Binding-site contacts:
Ligand atom CA contacts residue TYR98 of chain 1.A at 3.3 Å (hydrophobic).
Ligand atom CG2 contacts residue LYS145 of chain 1.A at 2.9 Å.
Ligand atom N contacts residue GLU151 of chain 1.A at 3.2 Å (salt-bridge).
Ligand atom OH contacts residue ARG162 of chain 1.A at 3.6 Å (salt-bridge).
Ligand atom C contacts residue TYR83 of chain 1.A at 3.5 Å (hydrophobic).
Ligand atom CB contacts residue TYR158 of chain 1.A at 3.5 Å (hydrophobic).
Ligand atom O contacts residue LYS145 of chain 1.A at 3.0 Å (salt-bridge).
Ligand atom O contacts residue TYR83 of chain 1.A at 2.7 Å (h-bond).
Ligand atom N contacts residue TYR6 of chain 1.A at 2.8 Å (h-bond).
Ligand atom N contacts residue TYR98 of chain 1.A at 3.0 Å (h-bond).
Ligand atom O contacts residue ILE65 of chain 1.A at 3.4 Å.
Ligand atom CB contacts residue TYR98 of chain 1.A at 3.3 Å (hydrophobic).
Ligand atom CB contacts residue TYR66 of chain 1.A at 3.5 Å (hydrophobic).
Ligand atom OG1 contacts residue ASN76 of chain 1.A at 2.7 Å (h-bond).
Ligand atom O contacts residue TRP146 of chain 1.A at 3.3 Å.
Ligand atom O contacts residue ILE72 of chain 1.A at 3.5 Å.
Ligand atom CA contacts residue TYR6 of chain 1.A at 3.2 Å (hydrophobic).
Ligand atom CB contacts residue ASN76 of chain 1.A at 3.5 Å.
Ligand atom CB contacts residue GLU151 of chain 1.A at 3.4 Å.
Ligand atom O contacts residue TRP146 of chain 1.A at 3.0 Å (h-bond).
Ligand atom CA contacts residue ASN76 of chain 1.A at 3.3 Å.
Ligand atom OXT contacts residue LYS145 of chain 1.A at 3.2 Å (salt-bridge).
Ligand atom CD1 contacts residue ARG61 of chain 1.A at 3.0 Å.
Ligand atom CD1 contacts residue ASN76 of chain 1.A at 3.5 Å.
Ligand atom C contacts residue TYR6 of chain 1.A at 3.2 Å (hydrophobic).
Ligand atom CG1 contacts residue TYR170 of chain 1.A at 3.3 Å (hydrophobic).
Ligand atom CB contacts residue THR142 of chain 1.A at 3.4 Å.
Ligand atom CG contacts residue TYR66 of chain 1.A at 3.4 Å (hydrophobic).
Ligand atom C contacts residue ASN76 of chain 1.A at 3.5 Å.
Ligand atom N contacts residue ASN76 of chain 1.A at 2.8 Å (h-bond).
Ligand atom CD contacts residue ASN62 of chain 1.A at 3.5 Å.
Ligand atom N contacts residue TYR170 of chain 1.A at 2.5 Å (h-bond).
Ligand atom CD1 contacts residue ALA149 of chain 1.A at 3.4 Å (hydrophobic).
Ligand atom N contacts residue TYR6 of chain 1.A at 3.4 Å (h-bond).
Ligand atom N contacts residue TYR158 of chain 1.A at 3.3 Å.
Ligand atom O contacts residue TYR158 of chain 1.A at 2.7 Å (h-bond).
Ligand atom CA contacts residue TYR158 of chain 1.A at 3.4 Å (hydrophobic).
Ligand atom OXT contacts residue TYR83 of chain 1.A at 3.5 Å (h-bond).
Ligand atom O contacts residue THR142 of chain 1.A at 2.8 Å (h-bond).
Ligand atom CA contacts residue TYR170 of chain 1.A at 3.5 Å (hydrophobic).

Sequence of chain 1.A:
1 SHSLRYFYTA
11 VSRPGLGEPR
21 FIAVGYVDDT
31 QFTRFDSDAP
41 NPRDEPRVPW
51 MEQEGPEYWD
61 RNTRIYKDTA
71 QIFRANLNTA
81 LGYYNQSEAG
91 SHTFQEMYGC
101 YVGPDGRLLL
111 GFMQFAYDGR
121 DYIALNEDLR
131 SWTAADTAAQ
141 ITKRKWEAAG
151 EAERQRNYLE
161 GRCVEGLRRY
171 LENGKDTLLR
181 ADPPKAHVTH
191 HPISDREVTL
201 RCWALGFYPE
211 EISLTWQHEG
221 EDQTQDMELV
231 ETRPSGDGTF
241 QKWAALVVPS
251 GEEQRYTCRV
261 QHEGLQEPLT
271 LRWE

This protein binds this small molecule.
Small molecule (SMILES): CC[C@H](C)[C@H](N)C(=O)N1CCC[C@H]1C(=O)N[C@@H](C)C(=O)N[C@@H](Cc1ccc(O)cc1)C(=O)NCC(=O)N[C@H](C(=O)N[C@@H](CC(C)C)C(=O)N[C@H](C(=O)N[C@H](C(=O)O)[C@@H](C)CC)[C@@H](C)O)C(C)C